Sequence of chain 1.A:
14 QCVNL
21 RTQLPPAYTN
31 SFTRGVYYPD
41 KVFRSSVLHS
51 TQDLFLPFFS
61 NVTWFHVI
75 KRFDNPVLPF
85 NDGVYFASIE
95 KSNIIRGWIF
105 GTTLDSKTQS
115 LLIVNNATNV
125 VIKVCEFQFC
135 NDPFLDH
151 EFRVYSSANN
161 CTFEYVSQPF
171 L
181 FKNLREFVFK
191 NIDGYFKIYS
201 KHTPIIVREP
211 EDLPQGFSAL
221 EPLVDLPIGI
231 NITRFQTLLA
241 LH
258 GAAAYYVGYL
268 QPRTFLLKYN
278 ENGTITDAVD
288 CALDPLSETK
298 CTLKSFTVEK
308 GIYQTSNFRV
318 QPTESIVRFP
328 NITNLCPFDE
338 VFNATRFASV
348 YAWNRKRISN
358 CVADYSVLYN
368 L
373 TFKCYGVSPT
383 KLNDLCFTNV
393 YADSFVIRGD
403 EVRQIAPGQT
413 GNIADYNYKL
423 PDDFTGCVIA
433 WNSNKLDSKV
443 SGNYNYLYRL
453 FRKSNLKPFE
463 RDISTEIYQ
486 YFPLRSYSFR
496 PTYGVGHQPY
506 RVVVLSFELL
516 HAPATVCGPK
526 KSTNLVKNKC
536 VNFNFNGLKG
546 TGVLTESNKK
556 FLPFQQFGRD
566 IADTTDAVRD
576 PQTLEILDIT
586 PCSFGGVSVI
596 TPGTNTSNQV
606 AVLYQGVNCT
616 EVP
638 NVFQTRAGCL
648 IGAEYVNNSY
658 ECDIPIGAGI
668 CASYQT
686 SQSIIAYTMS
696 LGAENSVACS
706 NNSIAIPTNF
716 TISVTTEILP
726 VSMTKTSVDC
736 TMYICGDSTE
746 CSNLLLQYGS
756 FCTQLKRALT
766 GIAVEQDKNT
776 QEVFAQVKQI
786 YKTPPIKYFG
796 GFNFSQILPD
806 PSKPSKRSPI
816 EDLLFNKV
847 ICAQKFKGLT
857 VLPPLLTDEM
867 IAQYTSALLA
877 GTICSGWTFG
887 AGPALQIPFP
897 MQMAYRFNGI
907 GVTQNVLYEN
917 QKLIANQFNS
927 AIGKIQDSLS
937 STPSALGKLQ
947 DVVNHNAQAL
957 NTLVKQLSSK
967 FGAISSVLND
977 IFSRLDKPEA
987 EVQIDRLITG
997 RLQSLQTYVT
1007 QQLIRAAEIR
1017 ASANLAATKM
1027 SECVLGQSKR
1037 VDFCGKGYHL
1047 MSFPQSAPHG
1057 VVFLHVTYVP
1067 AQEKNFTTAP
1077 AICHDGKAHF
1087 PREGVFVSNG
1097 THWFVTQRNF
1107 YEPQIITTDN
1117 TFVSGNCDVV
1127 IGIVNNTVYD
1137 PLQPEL

Binding-site contacts:
Ligand atom C6 contacts residue ALA703 of chain 1.A at 3.8 Å (hydrophobic).
Ligand atom C4 contacts residue ASN1071 of chain 1.A at 4.3 Å.
Ligand atom C8 contacts residue GLU1069 of chain 1.A at 3.1 Å.
Ligand atom C7 contacts residue ASN1071 of chain 1.A at 3.2 Å.
Ligand atom O6 contacts residue ALA703 of chain 1.A at 3.5 Å.
Ligand atom C5 contacts residue GLN892 of chain 1.C at 4.0 Å.
Ligand atom O5 contacts residue GLN892 of chain 1.C at 3.6 Å.
Ligand atom O7 contacts residue ASN1071 of chain 1.A at 3.1 Å (h-bond).
Ligand atom N2 contacts residue ASN1071 of chain 1.A at 2.9 Å (h-bond).
Ligand atom O5 contacts residue ASN1071 of chain 1.A at 2.4 Å (h-bond).
Ligand atom C6 contacts residue GLN892 of chain 1.C at 4.5 Å.
Ligand atom C7 contacts residue GLU1069 of chain 1.A at 4.5 Å.
Ligand atom C5 contacts residue ALA703 of chain 1.A at 3.9 Å (hydrophobic).
Ligand atom C3 contacts residue ASN1071 of chain 1.A at 3.8 Å.
Ligand atom C8 contacts residue LYS1070 of chain 1.A at 4.0 Å.
Ligand atom O6 contacts residue GLN892 of chain 1.C at 3.6 Å.
Ligand atom C2 contacts residue ASN1071 of chain 1.A at 2.5 Å.
Ligand atom C1 contacts residue GLN892 of chain 1.C at 3.9 Å.
Ligand atom C5 contacts residue ASN1071 of chain 1.A at 3.7 Å.
Ligand atom C8 contacts residue ASN1071 of chain 1.A at 4.3 Å.
Ligand atom C1 contacts residue ASN1071 of chain 1.A at 1.5 Å.

Sequence of chain 1.C:
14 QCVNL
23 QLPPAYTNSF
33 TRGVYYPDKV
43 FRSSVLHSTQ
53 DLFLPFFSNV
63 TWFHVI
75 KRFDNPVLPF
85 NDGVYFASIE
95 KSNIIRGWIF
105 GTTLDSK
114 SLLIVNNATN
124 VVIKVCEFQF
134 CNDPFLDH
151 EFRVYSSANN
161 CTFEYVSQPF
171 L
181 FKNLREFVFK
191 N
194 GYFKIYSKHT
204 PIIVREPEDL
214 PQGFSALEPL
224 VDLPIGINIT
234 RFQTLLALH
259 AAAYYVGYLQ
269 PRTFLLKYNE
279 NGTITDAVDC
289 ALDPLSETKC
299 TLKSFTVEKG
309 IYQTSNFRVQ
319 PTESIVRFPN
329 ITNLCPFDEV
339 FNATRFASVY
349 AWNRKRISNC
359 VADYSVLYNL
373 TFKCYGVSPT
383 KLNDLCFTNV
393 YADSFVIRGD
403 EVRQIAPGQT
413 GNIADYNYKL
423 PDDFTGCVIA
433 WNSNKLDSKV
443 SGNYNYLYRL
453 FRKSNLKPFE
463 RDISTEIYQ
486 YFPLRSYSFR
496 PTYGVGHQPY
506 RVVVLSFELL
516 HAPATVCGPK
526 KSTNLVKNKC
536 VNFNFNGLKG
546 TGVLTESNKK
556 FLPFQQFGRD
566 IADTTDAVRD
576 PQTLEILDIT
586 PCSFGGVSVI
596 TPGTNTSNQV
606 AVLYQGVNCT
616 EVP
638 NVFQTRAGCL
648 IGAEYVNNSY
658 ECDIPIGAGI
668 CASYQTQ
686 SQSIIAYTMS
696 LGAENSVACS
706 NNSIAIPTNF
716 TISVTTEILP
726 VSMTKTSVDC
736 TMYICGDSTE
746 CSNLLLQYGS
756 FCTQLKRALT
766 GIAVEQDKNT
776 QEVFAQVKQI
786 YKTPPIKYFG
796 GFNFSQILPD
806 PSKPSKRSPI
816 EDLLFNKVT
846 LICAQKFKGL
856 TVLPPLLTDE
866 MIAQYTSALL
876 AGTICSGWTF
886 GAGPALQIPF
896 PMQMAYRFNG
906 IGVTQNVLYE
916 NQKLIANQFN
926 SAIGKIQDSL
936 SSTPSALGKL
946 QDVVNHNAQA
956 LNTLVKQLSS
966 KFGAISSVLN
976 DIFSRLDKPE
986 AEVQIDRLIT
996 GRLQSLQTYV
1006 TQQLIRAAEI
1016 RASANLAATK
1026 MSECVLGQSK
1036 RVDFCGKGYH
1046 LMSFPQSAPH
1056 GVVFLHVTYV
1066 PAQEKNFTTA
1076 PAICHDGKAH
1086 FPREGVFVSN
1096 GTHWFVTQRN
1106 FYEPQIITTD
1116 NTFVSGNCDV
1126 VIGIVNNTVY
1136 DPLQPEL

A protein and the small-molecule ligand that binds it are described below.
Small molecule (SMILES): CC(=O)N[C@@H]1[C@@H](O)[C@H](O)[C@@H](CO)O[C@H]1O